The protein below binds the small molecule below.
Small molecule (SMILES): CCCCCCCCCCCCCC(=O)OC[C@@H](O)CO[P](=O)(O)OCC[N+](C)(C)C

Sequence of chain 1.A:
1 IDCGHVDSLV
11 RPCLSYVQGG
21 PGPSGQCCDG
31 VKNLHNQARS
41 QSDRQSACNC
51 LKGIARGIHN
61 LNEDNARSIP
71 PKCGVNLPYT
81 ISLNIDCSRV

Binding-site contacts:
Ligand atom P5 contacts residue GLY57 of chain 1.A at 3.8 Å.
Ligand atom O8 contacts residue ARG11 of chain 1.A at 4.2 Å.
Ligand atom CC contacts residue ILE58 of chain 1.A at 3.9 Å (hydrophobic).
Ligand atom O6 contacts residue GLY57 of chain 1.A at 4.0 Å.
Ligand atom CC contacts residue ARG11 of chain 1.A at 4.2 Å.
Ligand atom CC contacts residue LEU14 of chain 1.A at 3.8 Å (hydrophobic).
Ligand atom CE contacts residue ILE58 of chain 1.A at 3.5 Å (hydrophobic).
Ligand atom CA contacts residue ASP7 of chain 1.A at 4.1 Å.
Ligand atom CC contacts residue VAL10 of chain 1.A at 4.2 Å (hydrophobic).
Ligand atom C9 contacts residue ARG11 of chain 1.A at 3.8 Å.
Ligand atom CB contacts residue ILE58 of chain 1.A at 3.7 Å (hydrophobic).
Ligand atom CD contacts residue VAL10 of chain 1.A at 3.4 Å (hydrophobic).
Ligand atom OQ1 contacts residue ASP7 of chain 1.A at 3.6 Å.
Ligand atom CD contacts residue ARG11 of chain 1.A at 4.3 Å.
Ligand atom OQ1 contacts residue ARG11 of chain 1.A at 3.1 Å (salt-bridge).
Ligand atom C8 contacts residue ARG11 of chain 1.A at 4.1 Å.
Ligand atom CE contacts residue VAL10 of chain 1.A at 4.3 Å (hydrophobic).
Ligand atom CL contacts residue VAL31 of chain 1.A at 4.2 Å (hydrophobic).
Ligand atom CA contacts residue ARG11 of chain 1.A at 4.2 Å.
Ligand atom OQ2 contacts residue LEU14 of chain 1.A at 4.1 Å.
Ligand atom C9 contacts residue LEU14 of chain 1.A at 3.5 Å (hydrophobic).
Ligand atom CK contacts residue LEU51 of chain 1.A at 4.2 Å (hydrophobic).
Ligand atom CB contacts residue ILE54 of chain 1.A at 3.6 Å (hydrophobic).
Ligand atom C7 contacts residue LEU14 of chain 1.A at 4.2 Å (hydrophobic).
Ligand atom CH contacts residue VAL17 of chain 1.A at 4.2 Å (hydrophobic).
Ligand atom CJ contacts residue ILE69 of chain 1.A at 4.3 Å (hydrophobic).
Ligand atom CB contacts residue LEU14 of chain 1.A at 4.1 Å (hydrophobic).
Ligand atom O8 contacts residue LEU14 of chain 1.A at 3.8 Å.
Ligand atom CN contacts residue VAL31 of chain 1.A at 3.8 Å (hydrophobic).
Ligand atom O5A contacts residue GLY57 of chain 1.A at 2.6 Å (h-bond).
Ligand atom CF contacts residue VAL10 of chain 1.A at 4.0 Å (hydrophobic).
Ligand atom CD contacts residue ILE58 of chain 1.A at 4.2 Å (hydrophobic).
Ligand atom CI contacts residue LEU51 of chain 1.A at 4.0 Å (hydrophobic).
Ligand atom CH contacts residue ILE69 of chain 1.A at 4.2 Å (hydrophobic).
Ligand atom CA contacts residue LEU14 of chain 1.A at 4.2 Å (hydrophobic).
Ligand atom CK contacts residue ILE81 of chain 1.A at 3.9 Å (hydrophobic).
Ligand atom CF contacts residue CYS13 of chain 1.A at 4.3 Å (hydrophobic).
Ligand atom CG contacts residue VAL17 of chain 1.A at 4.2 Å (hydrophobic).
Ligand atom OQ2 contacts residue ARG11 of chain 1.A at 4.2 Å.
Ligand atom C8 contacts residue LEU14 of chain 1.A at 4.2 Å (hydrophobic).